Binding-site contacts:
Ligand atom OAE contacts residue ASP193 of chain 1.H at 3.4 Å (salt-bridge).
Ligand atom O6 contacts residue VAL187 of chain 1.H at 2.8 Å (h-bond).
Ligand atom N2 contacts residue VAL187 of chain 1.H at 3.5 Å (h-bond).
Ligand atom OAH contacts residue THR138 of chain 1.H at 3.4 Å (h-bond).
Ligand atom PBC contacts residue GLY139 of chain 1.H at 3.7 Å.
Ligand atom N1 contacts residue PHE186 of chain 1.H at 3.5 Å.
Ligand atom C8 contacts residue ASP137 of chain 1.H at 3.6 Å.
Ligand atom N7 contacts residue LYS165 of chain 1.H at 3.2 Å (salt-bridge).
Ligand atom OAF contacts residue LYS68 of chain 1.H at 3.4 Å (salt-bridge).
Ligand atom OAD contacts residue ASP137 of chain 1.H at 3.4 Å.
Ligand atom OAD contacts residue THR138 of chain 1.H at 2.5 Å (h-bond).
Ligand atom OAH contacts residue ASP137 of chain 1.H at 3.0 Å (salt-bridge).
Ligand atom PBB contacts residue LYS68 of chain 1.H at 3.8 Å.
Ligand atom CAQ contacts residue THR141 of chain 1.H at 3.7 Å.
Ligand atom CAK contacts residue LEU101 of chain 1.H at 3.8 Å (hydrophobic).
Ligand atom OAC contacts residue ARG100 of chain 1.H at 3.7 Å.
Ligand atom PBC contacts residue THR141 of chain 1.H at 3.6 Å.
Ligand atom OAF contacts residue MG1 of chain 1.Y at 3.5 Å.
Ligand atom N1 contacts residue VAL187 of chain 1.H at 2.8 Å (h-bond).
Ligand atom OAH contacts residue GLY139 of chain 1.H at 2.8 Å (h-bond).
Ligand atom OAG contacts residue THR138 of chain 1.H at 3.5 Å (h-bond).
Ligand atom O6 contacts residue LYS185 of chain 1.H at 3.3 Å (salt-bridge).
Ligand atom OAG contacts residue LYS140 of chain 1.H at 3.5 Å (salt-bridge).
Ligand atom CAM contacts residue ILE135 of chain 1.H at 3.6 Å (hydrophobic).
Ligand atom O6 contacts residue LYS165 of chain 1.H at 3.3 Å (salt-bridge).
Ligand atom CAL contacts residue MG1 of chain 1.Y at 3.4 Å.
Ligand atom OAC contacts residue LYS68 of chain 1.H at 3.2 Å (salt-bridge).
Ligand atom PBC contacts residue THR138 of chain 1.H at 3.4 Å.
Ligand atom C6 contacts residue PHE186 of chain 1.H at 3.6 Å (hydrophobic).
Ligand atom C6 contacts residue VAL187 of chain 1.H at 3.6 Å (hydrophobic).
Ligand atom N2 contacts residue ASP193 of chain 1.H at 2.7 Å (salt-bridge).
Ligand atom C2 contacts residue PHE186 of chain 1.H at 3.6 Å (hydrophobic).
Ligand atom OAG contacts residue THR141 of chain 1.H at 2.5 Å (h-bond).
Ligand atom OAE contacts residue ARG199 of chain 1.H at 2.5 Å (salt-bridge).
Ligand atom OAD contacts residue GLY139 of chain 1.H at 3.6 Å.
Ligand atom C2 contacts residue VAL187 of chain 1.H at 3.6 Å (hydrophobic).
Ligand atom CAJ contacts residue MG1 of chain 1.Y at 3.7 Å.
Ligand atom O6 contacts residue PHE186 of chain 1.H at 3.3 Å.
Ligand atom OAF contacts residue GLY69 of chain 1.H at 3.3 Å (h-bond).
Ligand atom CAN contacts residue THR141 of chain 1.H at 3.5 Å.

Sequence of chain 1.H:
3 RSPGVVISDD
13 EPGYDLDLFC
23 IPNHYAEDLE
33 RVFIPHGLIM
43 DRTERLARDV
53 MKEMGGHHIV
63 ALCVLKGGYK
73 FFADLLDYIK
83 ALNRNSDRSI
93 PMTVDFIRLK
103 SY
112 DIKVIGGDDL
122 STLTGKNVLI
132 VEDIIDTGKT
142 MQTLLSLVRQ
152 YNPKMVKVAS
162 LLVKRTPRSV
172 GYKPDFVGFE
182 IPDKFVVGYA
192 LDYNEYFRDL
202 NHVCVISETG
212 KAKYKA

A protein and the small-molecule ligand that binds it are described below.
Small molecule (SMILES): Nc1nc(=O)c2ncn(CCN(CCOCCP(=O)(O)O)CCP(=O)(O)O)c2[nH]1